A small-molecule ligand and the protein it binds are described below.
Small molecule (SMILES): CC(=O)N[C@H]1[C@H](O[C@H]2[C@H](O)[C@@H](NC(C)=O)CO[C@@H]2CO)O[C@H](CO)[C@@H](O)[C@@H]1O

Sequence of chain 23.F:
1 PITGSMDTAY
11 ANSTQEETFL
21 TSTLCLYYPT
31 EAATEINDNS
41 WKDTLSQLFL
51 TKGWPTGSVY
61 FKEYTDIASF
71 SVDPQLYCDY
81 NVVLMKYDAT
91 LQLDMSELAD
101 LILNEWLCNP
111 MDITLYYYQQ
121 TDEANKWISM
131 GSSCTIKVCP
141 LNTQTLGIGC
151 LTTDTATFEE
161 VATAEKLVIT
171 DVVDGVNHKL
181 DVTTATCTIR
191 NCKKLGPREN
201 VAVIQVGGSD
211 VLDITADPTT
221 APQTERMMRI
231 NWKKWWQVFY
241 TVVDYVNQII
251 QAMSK

Binding-site contacts:
Ligand atom C1 contacts residue ASN12 of chain 23.F at 2.1 Å.
Ligand atom C7 contacts residue ASN12 of chain 23.F at 3.9 Å.
Ligand atom N2 contacts residue ASN12 of chain 23.F at 3.8 Å.
Ligand atom O7 contacts residue ASN12 of chain 23.F at 3.7 Å.
Ligand atom C5 contacts residue ASN12 of chain 23.F at 4.1 Å.
Ligand atom C2 contacts residue ASN12 of chain 23.F at 3.2 Å.
Ligand atom O5 contacts residue ASN12 of chain 23.F at 2.7 Å (h-bond).